Sequence of chain 1.A:
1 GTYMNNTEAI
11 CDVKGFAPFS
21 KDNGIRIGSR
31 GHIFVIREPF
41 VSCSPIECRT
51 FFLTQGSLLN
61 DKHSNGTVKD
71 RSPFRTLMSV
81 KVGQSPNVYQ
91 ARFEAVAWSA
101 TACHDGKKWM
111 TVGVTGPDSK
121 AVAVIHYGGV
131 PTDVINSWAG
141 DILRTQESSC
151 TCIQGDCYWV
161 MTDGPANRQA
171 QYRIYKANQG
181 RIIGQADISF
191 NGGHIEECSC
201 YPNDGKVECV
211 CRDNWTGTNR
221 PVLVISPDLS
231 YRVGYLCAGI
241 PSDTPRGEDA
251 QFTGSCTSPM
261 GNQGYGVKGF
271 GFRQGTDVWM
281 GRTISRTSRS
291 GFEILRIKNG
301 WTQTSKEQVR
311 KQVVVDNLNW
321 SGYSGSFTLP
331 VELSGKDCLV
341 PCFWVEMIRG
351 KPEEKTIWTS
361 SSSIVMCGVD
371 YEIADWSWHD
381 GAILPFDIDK

Binding-site contacts:
Ligand atom C3 contacts residue ASN65 of chain 1.A at 4.2 Å.
Ligand atom O5 contacts residue THR67 of chain 1.A at 4.0 Å.
Ligand atom N2 contacts residue ASN65 of chain 1.A at 2.6 Å (h-bond).
Ligand atom C8 contacts residue ASN65 of chain 1.A at 4.1 Å.
Ligand atom O5 contacts residue ASN65 of chain 1.A at 3.5 Å (h-bond).
Ligand atom C7 contacts residue ASN65 of chain 1.A at 3.4 Å.
Ligand atom O7 contacts residue ASN65 of chain 1.A at 4.0 Å.
Ligand atom C1 contacts residue ASN65 of chain 1.A at 2.6 Å.
Ligand atom C2 contacts residue ASN65 of chain 1.A at 2.6 Å.
Ligand atom C1 contacts residue THR67 of chain 1.A at 4.0 Å.
Ligand atom C8 contacts residue ILE357 of chain 1.A at 3.8 Å (hydrophobic).

This small molecule binds to this protein.
Small molecule (SMILES): CC(=O)N[C@@H]1[C@@H](O)[C@H](O)[C@@H](CO)O[C@H]1O